The small molecule below binds the protein below.
Small molecule (SMILES): Nc1nc2c(ncn2[C@@H]2O[C@H](CO[P](=O)(O)C[P](=O)(O)OP(=O)(O)O)[C@@H](O)[C@H]2O)c(=O)[nH]1

Sequence of chain 1.B:
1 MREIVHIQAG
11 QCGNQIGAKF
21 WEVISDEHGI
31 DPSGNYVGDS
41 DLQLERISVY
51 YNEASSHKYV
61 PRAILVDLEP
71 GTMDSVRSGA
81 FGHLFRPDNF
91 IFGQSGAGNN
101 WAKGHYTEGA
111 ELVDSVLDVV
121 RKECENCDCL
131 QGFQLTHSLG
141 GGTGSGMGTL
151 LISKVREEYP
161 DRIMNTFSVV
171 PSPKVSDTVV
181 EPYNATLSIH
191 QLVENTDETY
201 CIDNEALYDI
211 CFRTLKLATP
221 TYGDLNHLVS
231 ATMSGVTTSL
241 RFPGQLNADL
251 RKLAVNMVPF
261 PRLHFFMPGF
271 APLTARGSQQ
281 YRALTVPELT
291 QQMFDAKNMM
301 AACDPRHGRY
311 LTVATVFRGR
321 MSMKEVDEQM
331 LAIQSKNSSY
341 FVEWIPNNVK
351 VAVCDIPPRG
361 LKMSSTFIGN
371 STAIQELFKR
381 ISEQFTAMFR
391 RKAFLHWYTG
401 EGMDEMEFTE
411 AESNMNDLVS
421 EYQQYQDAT

Binding-site contacts:
Ligand atom O2B contacts residue THR143 of chain 1.B at 3.8 Å.
Ligand atom O2B contacts residue GLY142 of chain 1.B at 3.5 Å (h-bond).
Ligand atom O2G contacts residue GLU69 of chain 1.B at 3.4 Å (salt-bridge).
Ligand atom O3' contacts residue GLU181 of chain 1.B at 3.3 Å (salt-bridge).
Ligand atom O2A contacts residue CYS12 of chain 1.B at 3.3 Å (h-bond).
Ligand atom C6 contacts residue ASN226 of chain 1.B at 3.2 Å.
Ligand atom O1B contacts residue THR143 of chain 1.B at 2.5 Å (h-bond).
Ligand atom O1A contacts residue GLY141 of chain 1.B at 3.2 Å.
Ligand atom O1B contacts residue GLY144 of chain 1.B at 3.7 Å.
Ligand atom C2 contacts residue ASN204 of chain 1.B at 3.3 Å.
Ligand atom N2 contacts residue ASN226 of chain 1.B at 3.4 Å (h-bond).
Ligand atom O1A contacts residue SER138 of chain 1.B at 2.6 Å (h-bond).
Ligand atom O2A contacts residue SER138 of chain 1.B at 3.2 Å (h-bond).
Ligand atom N2 contacts residue CYS12 of chain 1.B at 3.7 Å.
Ligand atom N1 contacts residue ASN226 of chain 1.B at 2.3 Å (h-bond).
Ligand atom C6 contacts residue TYR222 of chain 1.B at 3.7 Å (hydrophobic).
Ligand atom O1G contacts residue GLN11 of chain 1.B at 3.3 Å.
Ligand atom C2 contacts residue CYS12 of chain 1.B at 3.6 Å (hydrophobic).
Ligand atom C4 contacts residue CYS12 of chain 1.B at 3.6 Å (hydrophobic).
Ligand atom N7 contacts residue TYR222 of chain 1.B at 3.4 Å.
Ligand atom O3G contacts residue GLU69 of chain 1.B at 1.4 Å.
Ligand atom O5' contacts residue GLN11 of chain 1.B at 3.3 Å (h-bond).
Ligand atom PB contacts residue THR143 of chain 1.B at 3.5 Å.
Ligand atom O1G contacts residue GLU69 of chain 1.B at 3.6 Å.
Ligand atom PA contacts residue SER138 of chain 1.B at 3.3 Å.
Ligand atom O4' contacts residue SER138 of chain 1.B at 3.7 Å.
Ligand atom C5 contacts residue TYR222 of chain 1.B at 3.6 Å (hydrophobic).
Ligand atom N3 contacts residue ASN204 of chain 1.B at 3.1 Å (h-bond).
Ligand atom O4' contacts residue CYS12 of chain 1.B at 3.3 Å.
Ligand atom O2B contacts residue ALA97 of chain 1.B at 3.0 Å (h-bond).
Ligand atom PG contacts residue GLU69 of chain 1.B at 2.9 Å.
Ligand atom O6 contacts residue ASN226 of chain 1.B at 2.8 Å (h-bond).
Ligand atom O6 contacts residue TYR222 of chain 1.B at 3.1 Å.
Ligand atom O2A contacts residue GLN11 of chain 1.B at 3.0 Å (h-bond).
Ligand atom C2 contacts residue ASN226 of chain 1.B at 3.2 Å.
Ligand atom O1B contacts residue GLY142 of chain 1.B at 2.9 Å (h-bond).
Ligand atom O2B contacts residue ASN99 of chain 1.B at 3.7 Å.
Ligand atom N2 contacts residue ASN204 of chain 1.B at 3.4 Å (h-bond).
Ligand atom N3 contacts residue CYS12 of chain 1.B at 3.4 Å (h-bond).
Ligand atom O3B contacts residue THR143 of chain 1.B at 3.0 Å (h-bond).